Sequence of chain 1.B:
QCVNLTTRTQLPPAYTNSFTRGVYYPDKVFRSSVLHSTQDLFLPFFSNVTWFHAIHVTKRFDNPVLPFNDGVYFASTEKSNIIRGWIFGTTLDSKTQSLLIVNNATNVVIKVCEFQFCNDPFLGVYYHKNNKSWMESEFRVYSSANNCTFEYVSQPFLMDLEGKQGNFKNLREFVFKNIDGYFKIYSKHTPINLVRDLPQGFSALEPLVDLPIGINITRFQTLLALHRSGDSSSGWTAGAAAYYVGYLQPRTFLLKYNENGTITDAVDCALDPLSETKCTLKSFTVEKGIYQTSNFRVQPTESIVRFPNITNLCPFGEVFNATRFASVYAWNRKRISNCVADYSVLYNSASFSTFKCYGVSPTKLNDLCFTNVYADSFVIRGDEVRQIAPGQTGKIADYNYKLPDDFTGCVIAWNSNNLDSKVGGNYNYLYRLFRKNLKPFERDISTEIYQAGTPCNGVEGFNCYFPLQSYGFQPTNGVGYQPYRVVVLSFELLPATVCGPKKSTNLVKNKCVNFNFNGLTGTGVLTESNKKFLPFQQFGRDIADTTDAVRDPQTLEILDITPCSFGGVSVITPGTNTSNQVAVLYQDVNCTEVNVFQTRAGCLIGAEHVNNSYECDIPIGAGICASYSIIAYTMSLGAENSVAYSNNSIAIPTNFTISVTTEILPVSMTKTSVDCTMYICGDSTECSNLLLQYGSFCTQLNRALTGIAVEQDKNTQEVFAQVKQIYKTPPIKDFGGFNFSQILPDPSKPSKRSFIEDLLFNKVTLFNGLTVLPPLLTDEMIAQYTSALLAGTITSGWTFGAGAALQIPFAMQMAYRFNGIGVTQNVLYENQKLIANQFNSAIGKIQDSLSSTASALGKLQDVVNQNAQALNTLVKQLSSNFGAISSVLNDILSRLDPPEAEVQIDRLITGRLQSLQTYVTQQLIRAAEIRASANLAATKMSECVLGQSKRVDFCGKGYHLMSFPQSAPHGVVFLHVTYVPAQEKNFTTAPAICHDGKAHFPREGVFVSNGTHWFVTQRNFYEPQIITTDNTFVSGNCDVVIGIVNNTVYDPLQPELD

Binding-site contacts:
Ligand atom O7 contacts residue ASN1134 of chain 1.B at 3.6 Å (h-bond).
Ligand atom N2 contacts residue ASN1134 of chain 1.B at 2.9 Å (h-bond).
Ligand atom C2 contacts residue ASN1134 of chain 1.B at 2.5 Å.
Ligand atom C1 contacts residue ASN1134 of chain 1.B at 1.4 Å.
Ligand atom C4 contacts residue ASN1134 of chain 1.B at 4.2 Å.
Ligand atom C7 contacts residue ASN1134 of chain 1.B at 3.4 Å.
Ligand atom C5 contacts residue ASN1134 of chain 1.B at 3.7 Å.
Ligand atom C3 contacts residue ASN1134 of chain 1.B at 3.8 Å.
Ligand atom O5 contacts residue ASN1134 of chain 1.B at 2.4 Å (h-bond).

This small molecule binds to this protein.
Small molecule (SMILES): CC(=O)N[C@@H]1[C@@H](O)[C@H](O)[C@@H](CO)O[C@H]1O